Sequence of chain 1.A:
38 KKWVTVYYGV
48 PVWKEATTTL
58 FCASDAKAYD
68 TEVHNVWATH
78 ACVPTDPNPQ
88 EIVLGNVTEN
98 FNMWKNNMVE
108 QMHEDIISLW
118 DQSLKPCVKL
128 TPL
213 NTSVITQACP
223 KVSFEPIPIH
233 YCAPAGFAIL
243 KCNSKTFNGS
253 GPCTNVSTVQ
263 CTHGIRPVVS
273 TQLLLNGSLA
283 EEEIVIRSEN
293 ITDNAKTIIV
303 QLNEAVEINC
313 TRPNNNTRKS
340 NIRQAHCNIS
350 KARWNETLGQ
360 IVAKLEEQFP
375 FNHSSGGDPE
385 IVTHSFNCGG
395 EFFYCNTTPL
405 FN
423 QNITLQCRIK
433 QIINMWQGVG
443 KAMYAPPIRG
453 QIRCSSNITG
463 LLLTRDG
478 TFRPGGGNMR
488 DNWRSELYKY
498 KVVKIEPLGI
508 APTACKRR

Binding-site contacts:
Ligand atom C1 contacts residue ASN459 of chain 1.A at 1.5 Å.
Ligand atom C8 contacts residue SER457 of chain 1.A at 3.1 Å.
Ligand atom N2 contacts residue ASN459 of chain 1.A at 2.9 Å (h-bond).
Ligand atom C7 contacts residue ASN278 of chain 1.A at 4.4 Å.
Ligand atom O5 contacts residue ASN459 of chain 1.A at 2.5 Å (h-bond).
Ligand atom C7 contacts residue ASN459 of chain 1.A at 3.4 Å.
Ligand atom O7 contacts residue ASN459 of chain 1.A at 3.7 Å.
Ligand atom C3 contacts residue ASN459 of chain 1.A at 3.9 Å.
Ligand atom C5 contacts residue ASN459 of chain 1.A at 3.8 Å.
Ligand atom C2 contacts residue ASN459 of chain 1.A at 2.5 Å.
Ligand atom C7 contacts residue NAG1 of chain 1.J at 3.7 Å.
Ligand atom C4 contacts residue ASN459 of chain 1.A at 4.4 Å.
Ligand atom O7 contacts residue ASN278 of chain 1.A at 4.2 Å.
Ligand atom C8 contacts residue ASN459 of chain 1.A at 3.9 Å.
Ligand atom O7 contacts residue NAG1 of chain 1.J at 3.5 Å (h-bond).
Ligand atom C8 contacts residue NAG1 of chain 1.J at 3.4 Å.
Ligand atom C8 contacts residue SER458 of chain 1.A at 3.9 Å.
Ligand atom C8 contacts residue ASN278 of chain 1.A at 3.9 Å.

The protein below binds the small molecule below.
Small molecule (SMILES): CC(=O)N[C@@H]1[C@@H](O)[C@H](O)[C@@H](CO)O[C@H]1O